Sequence of chain 1.A:
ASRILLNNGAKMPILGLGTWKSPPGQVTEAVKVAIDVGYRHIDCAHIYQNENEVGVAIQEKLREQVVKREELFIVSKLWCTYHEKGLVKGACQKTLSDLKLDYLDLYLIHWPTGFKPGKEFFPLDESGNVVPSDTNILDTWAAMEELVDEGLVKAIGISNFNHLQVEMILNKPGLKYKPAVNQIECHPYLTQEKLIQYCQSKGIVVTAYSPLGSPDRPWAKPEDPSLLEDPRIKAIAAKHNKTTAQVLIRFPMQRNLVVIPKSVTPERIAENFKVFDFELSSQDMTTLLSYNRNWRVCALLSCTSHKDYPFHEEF

The small molecule below binds the protein below.
Small molecule (SMILES): NC(=O)[C@@H]1C[C@]2(NC(=O)NC2=O)c2cc(F)ccc2O1

Binding-site contacts:
Ligand atom C13 contacts residue TRP21 of chain 1.A at 3.3 Å (hydrophobic).
Ligand atom C15 contacts residue ILE48 of chain 1.A at 3.7 Å (hydrophobic).
Ligand atom C19 contacts residue LEU301 of chain 1.A at 3.6 Å (hydrophobic).
Ligand atom C5 contacts residue NAP1 of chain 1.B at 3.8 Å.
Ligand atom C14 contacts residue TRP21 of chain 1.A at 3.5 Å (hydrophobic).
Ligand atom O6I contacts residue NAP1 of chain 1.B at 4.0 Å.
Ligand atom O3I contacts residue TYR49 of chain 1.A at 2.6 Å (h-bond).
Ligand atom N21 contacts residue TRP220 of chain 1.A at 3.9 Å.
Ligand atom N4 contacts residue NAP1 of chain 1.B at 3.3 Å (h-bond).
Ligand atom C19 contacts residue TRP220 of chain 1.A at 4.1 Å (hydrophobic).
Ligand atom C8I contacts residue CYS299 of chain 1.A at 3.6 Å (hydrophobic).
Ligand atom O3I contacts residue TRP21 of chain 1.A at 3.6 Å.
Ligand atom O3I contacts residue NAP1 of chain 1.B at 3.0 Å.
Ligand atom F17 contacts residue ILE48 of chain 1.A at 3.4 Å.
Ligand atom O20 contacts residue LEU301 of chain 1.A at 3.0 Å (h-bond).
Ligand atom N4 contacts residue TYR49 of chain 1.A at 3.8 Å.
Ligand atom O6I contacts residue HIS111 of chain 1.A at 3.5 Å (h-bond).
Ligand atom F17 contacts residue TYR49 of chain 1.A at 4.0 Å.
Ligand atom C9 contacts residue LEU301 of chain 1.A at 4.0 Å (hydrophobic).
Ligand atom N21 contacts residue LEU301 of chain 1.A at 3.6 Å.
Ligand atom N1I contacts residue TRP21 of chain 1.A at 3.3 Å.
Ligand atom N1I contacts residue NAP1 of chain 1.B at 3.7 Å.
Ligand atom C2I contacts residue HIS111 of chain 1.A at 3.9 Å.
Ligand atom C16 contacts residue PHE123 of chain 1.A at 3.9 Å (hydrophobic).
Ligand atom N4 contacts residue HIS111 of chain 1.A at 2.7 Å (h-bond).
Ligand atom C9 contacts residue TRP112 of chain 1.A at 4.1 Å (hydrophobic).
Ligand atom O20 contacts residue ALA300 of chain 1.A at 3.4 Å (h-bond).
Ligand atom F17 contacts residue TRP21 of chain 1.A at 3.5 Å.
Ligand atom C12 contacts residue TRP21 of chain 1.A at 4.0 Å (hydrophobic).
Ligand atom C2I contacts residue TYR49 of chain 1.A at 3.5 Å (hydrophobic).
Ligand atom O6I contacts residue TRP80 of chain 1.A at 3.6 Å.
Ligand atom C2I contacts residue NAP1 of chain 1.B at 3.2 Å.
Ligand atom O20 contacts residue CYS299 of chain 1.A at 3.3 Å.
Ligand atom C7I contacts residue TRP21 of chain 1.A at 4.1 Å (hydrophobic).
Ligand atom C5 contacts residue HIS111 of chain 1.A at 3.5 Å.
Ligand atom C14 contacts residue ILE48 of chain 1.A at 3.8 Å (hydrophobic).
Ligand atom O6I contacts residue TRP112 of chain 1.A at 2.8 Å (h-bond).
Ligand atom C2I contacts residue TRP21 of chain 1.A at 3.9 Å (hydrophobic).
Ligand atom O20 contacts residue TRP112 of chain 1.A at 3.8 Å.
Ligand atom C5 contacts residue TRP112 of chain 1.A at 3.8 Å (hydrophobic).